Binding-site contacts:
Ligand atom N contacts residue SER130 of chain 1.A at 4.0 Å.
Ligand atom CG2 contacts residue SER130 of chain 1.A at 4.4 Å.
Ligand atom C contacts residue MAN1 of chain 1.C at 3.7 Å.
Ligand atom CB contacts residue MAN1 of chain 1.C at 2.4 Å.
Ligand atom CA contacts residue MAN1 of chain 1.C at 3.2 Å.
Ligand atom OG1 contacts residue MAN1 of chain 1.C at 1.4 Å.
Ligand atom OXT contacts residue MAN1 of chain 1.C at 3.6 Å.
Ligand atom CB contacts residue SER130 of chain 1.A at 3.3 Å.
Ligand atom CG2 contacts residue MAN1 of chain 1.C at 3.7 Å.
Ligand atom CA contacts residue SER130 of chain 1.A at 3.6 Å.
Ligand atom OG1 contacts residue SER130 of chain 1.A at 4.0 Å.

Sequence of chain 1.A:
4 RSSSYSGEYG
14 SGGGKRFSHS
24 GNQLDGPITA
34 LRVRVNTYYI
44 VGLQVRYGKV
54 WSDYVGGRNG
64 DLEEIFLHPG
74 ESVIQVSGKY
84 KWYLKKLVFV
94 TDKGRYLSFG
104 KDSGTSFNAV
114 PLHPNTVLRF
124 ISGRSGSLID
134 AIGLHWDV

This protein binds this small molecule.
Small molecule (SMILES): C[C@@H](O)[C@H](N)C(=O)O